Sequence of chain 1.B:
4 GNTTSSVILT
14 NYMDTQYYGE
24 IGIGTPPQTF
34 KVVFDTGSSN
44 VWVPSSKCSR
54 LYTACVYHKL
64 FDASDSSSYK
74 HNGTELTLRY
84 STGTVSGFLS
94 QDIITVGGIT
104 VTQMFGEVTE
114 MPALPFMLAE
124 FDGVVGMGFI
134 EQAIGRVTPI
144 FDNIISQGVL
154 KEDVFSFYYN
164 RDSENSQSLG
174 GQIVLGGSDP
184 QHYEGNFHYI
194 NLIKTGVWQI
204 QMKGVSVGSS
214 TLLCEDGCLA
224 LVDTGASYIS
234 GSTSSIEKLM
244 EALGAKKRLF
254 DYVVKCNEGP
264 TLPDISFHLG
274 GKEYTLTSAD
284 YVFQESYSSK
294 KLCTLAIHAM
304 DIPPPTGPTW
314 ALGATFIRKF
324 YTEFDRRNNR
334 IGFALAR

Binding-site contacts:
Ligand atom C3 contacts residue ASP38 of chain 2.B at 3.5 Å.
Ligand atom N2 contacts residue GLY228 of chain 2.B at 3.6 Å (h-bond).
Ligand atom N3 contacts residue THR85 of chain 2.B at 3.0 Å (h-bond).
Ligand atom C6 contacts residue VAL127 of chain 2.B at 3.7 Å (hydrophobic).
Ligand atom C8 contacts residue PHE119 of chain 2.B at 3.7 Å (hydrophobic).
Ligand atom C19 contacts residue TYR20 of chain 2.B at 3.8 Å (hydrophobic).
Ligand atom C8 contacts residue THR85 of chain 2.B at 3.3 Å.
Ligand atom N1 contacts residue GLY228 of chain 2.B at 3.6 Å (h-bond).
Ligand atom C13 contacts residue PRO118 of chain 2.B at 3.7 Å (hydrophobic).
Ligand atom C14 contacts residue PHE124 of chain 2.B at 3.8 Å (hydrophobic).
Ligand atom N2 contacts residue TYR83 of chain 2.B at 3.6 Å.
Ligand atom N3 contacts residue SER84 of chain 2.B at 3.1 Å (h-bond).
Ligand atom C17 contacts residue THR18 of chain 2.B at 3.8 Å.
Ligand atom C18 contacts residue SER230 of chain 2.B at 3.8 Å.
Ligand atom C12 contacts residue THR85 of chain 2.B at 3.8 Å.
Ligand atom C17 contacts residue PHE124 of chain 2.B at 3.7 Å (hydrophobic).
Ligand atom C3 contacts residue GLY228 of chain 2.B at 3.6 Å.
Ligand atom C22 contacts residue GLN19 of chain 2.B at 3.8 Å.
Ligand atom N4 contacts residue GLY40 of chain 2.B at 3.8 Å.
Ligand atom C20 contacts residue VAL36 of chain 2.B at 3.4 Å (hydrophobic).
Ligand atom N4 contacts residue ASP226 of chain 2.B at 3.2 Å (salt-bridge).
Ligand atom C6 contacts residue ASP38 of chain 2.B at 3.6 Å.
Ligand atom C20 contacts residue VAL127 of chain 2.B at 3.8 Å (hydrophobic).
Ligand atom O1 contacts residue GLN19 of chain 2.B at 3.7 Å.
Ligand atom C16 contacts residue SER230 of chain 2.B at 3.8 Å.
Ligand atom C14 contacts residue ALA122 of chain 2.B at 3.8 Å (hydrophobic).
Ligand atom C18 contacts residue THR18 of chain 2.B at 3.4 Å.
Ligand atom N4 contacts residue ASP38 of chain 2.B at 3.1 Å (salt-bridge).
Ligand atom C3 contacts residue TYR83 of chain 2.B at 3.7 Å (hydrophobic).
Ligand atom C7 contacts residue THR85 of chain 2.B at 3.5 Å.
Ligand atom C1 contacts residue GLY228 of chain 2.B at 3.6 Å.
Ligand atom C4 contacts residue GLY228 of chain 2.B at 3.7 Å.
Ligand atom C19 contacts residue THR227 of chain 2.B at 3.5 Å.
Ligand atom C2 contacts residue ASP38 of chain 2.B at 3.5 Å.
Ligand atom C18 contacts residue GLY228 of chain 2.B at 3.4 Å.
Ligand atom O1 contacts residue TYR20 of chain 2.B at 3.8 Å.
Ligand atom C20 contacts residue ASP38 of chain 2.B at 3.8 Å.
Ligand atom C19 contacts residue GLY228 of chain 2.B at 3.8 Å.
Ligand atom N2 contacts residue ASP38 of chain 2.B at 2.6 Å (salt-bridge).
Ligand atom C2 contacts residue GLY228 of chain 2.B at 3.5 Å.

Sequence of chain 2.B:
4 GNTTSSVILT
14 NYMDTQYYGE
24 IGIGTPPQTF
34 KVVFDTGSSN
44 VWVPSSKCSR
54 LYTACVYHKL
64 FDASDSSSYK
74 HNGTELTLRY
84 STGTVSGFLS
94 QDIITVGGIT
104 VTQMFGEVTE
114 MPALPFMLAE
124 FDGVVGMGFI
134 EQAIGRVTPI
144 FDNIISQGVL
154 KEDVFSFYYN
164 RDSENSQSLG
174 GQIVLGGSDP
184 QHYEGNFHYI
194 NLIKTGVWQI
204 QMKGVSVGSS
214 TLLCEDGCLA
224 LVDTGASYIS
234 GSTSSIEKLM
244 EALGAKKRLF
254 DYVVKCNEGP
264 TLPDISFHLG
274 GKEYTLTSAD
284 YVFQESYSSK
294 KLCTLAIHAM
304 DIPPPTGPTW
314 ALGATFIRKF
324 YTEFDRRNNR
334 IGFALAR

A protein and the small-molecule ligand that binds it are described below.
Small molecule (SMILES): CCc1nc(N)nc(N)c1-c1ccc2c(c1)N(CCCOC)[C@H](c1ccccc1)CC2